This small molecule binds to this protein.
Small molecule (SMILES): O=S(=O)(O)c1cccc2cccc(Nc3ccccc3)c12

Binding-site contacts:
Ligand atom C12 contacts residue ILE120 of chain 1.AA at 3.7 Å (hydrophobic).
Ligand atom C6 contacts residue ARG31 of chain 1.AA at 2.6 Å.
Ligand atom C14 contacts residue TYR148 of chain 1.AA at 3.0 Å (hydrophobic).
Ligand atom C3 contacts residue LEU27 of chain 1.AA at 2.6 Å (hydrophobic).
Ligand atom O1 contacts residue TYR145 of chain 1.AA at 4.0 Å.
Ligand atom C1 contacts residue ILE120 of chain 1.AA at 3.6 Å (hydrophobic).
Ligand atom C13 contacts residue TYR148 of chain 1.AA at 3.9 Å (hydrophobic).
Ligand atom C4 contacts residue LEU27 of chain 1.AA at 3.0 Å (hydrophobic).
Ligand atom O1 contacts residue LYS12 of chain 1.AA at 3.6 Å.
Ligand atom C7 contacts residue ARG31 of chain 1.AA at 3.1 Å.
Ligand atom C14 contacts residue GLU14 of chain 1.AA at 3.3 Å.
Ligand atom C12 contacts residue GLU14 of chain 1.AA at 2.6 Å.
Ligand atom C14 contacts residue GLU15 of chain 1.AA at 3.6 Å.
Ligand atom C16 contacts residue LEU27 of chain 1.AA at 2.6 Å (hydrophobic).
Ligand atom S contacts residue LYS12 of chain 1.AA at 3.5 Å.
Ligand atom C3 contacts residue VAL107 of chain 1.AA at 4.0 Å (hydrophobic).
Ligand atom C10 contacts residue LEU27 of chain 1.AA at 3.8 Å (hydrophobic).
Ligand atom C15 contacts residue LEU27 of chain 1.AA at 3.3 Å (hydrophobic).
Ligand atom O3 contacts residue LYS12 of chain 1.AA at 2.8 Å.
Ligand atom C3 contacts residue VAL28 of chain 1.AA at 4.0 Å (hydrophobic).
Ligand atom C8 contacts residue ALA144 of chain 1.AA at 4.0 Å (hydrophobic).
Ligand atom C5 contacts residue LEU27 of chain 1.AA at 3.8 Å (hydrophobic).
Ligand atom C11 contacts residue GLU14 of chain 1.AA at 4.0 Å.
Ligand atom O2 contacts residue LYS12 of chain 1.AA at 3.2 Å.
Ligand atom N contacts residue ILE120 of chain 1.AA at 3.0 Å.
Ligand atom C11 contacts residue ILE120 of chain 1.AA at 3.8 Å (hydrophobic).
Ligand atom C5 contacts residue ARG31 of chain 1.AA at 3.3 Å.
Ligand atom N contacts residue LEU27 of chain 1.AA at 3.9 Å.
Ligand atom O2 contacts residue ILE120 of chain 1.AA at 2.5 Å.
Ligand atom C15 contacts residue LEU23 of chain 1.AA at 3.7 Å (hydrophobic).
Ligand atom C11 contacts residue LEU27 of chain 1.AA at 3.7 Å (hydrophobic).
Ligand atom C2 contacts residue LEU27 of chain 1.AA at 2.5 Å (hydrophobic).
Ligand atom C4 contacts residue ARG31 of chain 1.AA at 3.4 Å.
Ligand atom C1 contacts residue LEU27 of chain 1.AA at 3.1 Å (hydrophobic).
Ligand atom C13 contacts residue GLU14 of chain 1.AA at 2.2 Å.
Ligand atom C16 contacts residue TYR148 of chain 1.AA at 3.6 Å (hydrophobic).
Ligand atom C15 contacts residue TYR148 of chain 1.AA at 2.9 Å (hydrophobic).
Ligand atom C10 contacts residue ILE120 of chain 1.AA at 4.0 Å (hydrophobic).
Ligand atom C13 contacts residue GLU15 of chain 1.AA at 3.8 Å.
Ligand atom S contacts residue ILE120 of chain 1.AA at 4.0 Å.

Sequence of chain 1.AA:
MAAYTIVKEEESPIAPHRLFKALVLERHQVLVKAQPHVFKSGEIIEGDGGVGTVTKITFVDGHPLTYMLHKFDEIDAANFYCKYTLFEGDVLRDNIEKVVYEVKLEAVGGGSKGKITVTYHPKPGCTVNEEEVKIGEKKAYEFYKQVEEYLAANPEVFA